Sequence of chain 1.A:
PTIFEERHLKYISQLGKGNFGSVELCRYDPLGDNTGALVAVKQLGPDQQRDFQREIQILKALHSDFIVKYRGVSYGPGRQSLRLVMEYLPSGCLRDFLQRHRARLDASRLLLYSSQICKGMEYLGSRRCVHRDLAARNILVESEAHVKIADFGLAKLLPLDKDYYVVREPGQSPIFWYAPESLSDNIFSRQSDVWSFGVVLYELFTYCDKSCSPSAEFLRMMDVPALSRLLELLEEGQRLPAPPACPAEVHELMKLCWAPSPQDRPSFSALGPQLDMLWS

A protein and the small-molecule ligand that binds it are described below.
Small molecule (SMILES): CCC(=O)Nc1cccc(-c2ncnc3[nH]ccc23)c1

Binding-site contacts:
Ligand atom N4 contacts residue LEU25 of chain 1.A at 3.7 Å.
Ligand atom C13 contacts residue GLU100 of chain 1.A at 3.7 Å.
Ligand atom C13 contacts residue LEU153 of chain 1.A at 3.7 Å (hydrophobic).
Ligand atom C15 contacts residue LEU102 of chain 1.A at 3.1 Å (hydrophobic).
Ligand atom C14 contacts residue GLU100 of chain 1.A at 3.8 Å.
Ligand atom C5 contacts residue LEU25 of chain 1.A at 3.6 Å (hydrophobic).
Ligand atom C8 contacts residue LEU153 of chain 1.A at 4.0 Å (hydrophobic).
Ligand atom C15 contacts residue TYR101 of chain 1.A at 3.5 Å (hydrophobic).
Ligand atom C7 contacts residue VAL33 of chain 1.A at 3.9 Å (hydrophobic).
Ligand atom C10 contacts residue LEU25 of chain 1.A at 3.9 Å (hydrophobic).
Ligand atom C13 contacts residue VAL81 of chain 1.A at 4.0 Å (hydrophobic).
Ligand atom O1 contacts residue CYS106 of chain 1.A at 3.8 Å.
Ligand atom C1 contacts residue CYS106 of chain 1.A at 1.8 Å (hydrophobic).
Ligand atom C5 contacts residue GLY26 of chain 1.A at 4.0 Å.
Ligand atom O1 contacts residue ARG150 of chain 1.A at 3.3 Å (salt-bridge).
Ligand atom C15 contacts residue LEU25 of chain 1.A at 3.9 Å (hydrophobic).
Ligand atom N2 contacts residue LEU153 of chain 1.A at 3.6 Å.
Ligand atom C9 contacts residue LEU153 of chain 1.A at 3.9 Å (hydrophobic).
Ligand atom C14 contacts residue ALA50 of chain 1.A at 3.8 Å (hydrophobic).
Ligand atom N3 contacts residue TYR101 of chain 1.A at 3.5 Å.
Ligand atom C1 contacts residue ASP109 of chain 1.A at 3.3 Å.
Ligand atom C11 contacts residue LEU153 of chain 1.A at 3.6 Å (hydrophobic).
Ligand atom N1 contacts residue LEU25 of chain 1.A at 3.9 Å.
Ligand atom C13 contacts residue ALA50 of chain 1.A at 3.6 Å (hydrophobic).
Ligand atom C14 contacts residue LEU102 of chain 1.A at 4.0 Å (hydrophobic).
Ligand atom C14 contacts residue LEU153 of chain 1.A at 3.6 Å (hydrophobic).
Ligand atom C4 contacts residue LEU25 of chain 1.A at 3.7 Å (hydrophobic).
Ligand atom C7 contacts residue LEU25 of chain 1.A at 3.9 Å (hydrophobic).
Ligand atom N4 contacts residue LEU153 of chain 1.A at 3.8 Å.
Ligand atom N2 contacts residue GLU100 of chain 1.A at 2.8 Å (salt-bridge).
Ligand atom C6 contacts residue VAL33 of chain 1.A at 4.0 Å (hydrophobic).
Ligand atom C3 contacts residue CYS106 of chain 1.A at 3.5 Å (hydrophobic).
Ligand atom N1 contacts residue CYS106 of chain 1.A at 3.7 Å.
Ligand atom N2 contacts residue ALA50 of chain 1.A at 3.4 Å.
Ligand atom N3 contacts residue LEU102 of chain 1.A at 2.9 Å (h-bond).
Ligand atom C10 contacts residue LEU153 of chain 1.A at 3.6 Å (hydrophobic).
Ligand atom C2 contacts residue ARG108 of chain 1.A at 3.9 Å.
Ligand atom C12 contacts residue LEU153 of chain 1.A at 3.7 Å (hydrophobic).
Ligand atom C2 contacts residue CYS106 of chain 1.A at 2.8 Å (hydrophobic).
Ligand atom C2 contacts residue ASP109 of chain 1.A at 4.0 Å.